Binding-site contacts:
Ligand atom O2B contacts residue ASN188 of chain 1.E at 2.7 Å (h-bond).
Ligand atom C2' contacts residue ARG305 of chain 1.E at 3.5 Å.
Ligand atom O31 contacts residue TYR159 of chain 1.E at 3.5 Å (h-bond).
Ligand atom N3 contacts residue VAL199 of chain 1.E at 3.5 Å.
Ligand atom C61 contacts residue ASP136 of chain 1.E at 3.3 Å.
Ligand atom N3 contacts residue ARG305 of chain 1.E at 3.2 Å (salt-bridge).
Ligand atom O2B contacts residue ARG227 of chain 1.E at 3.0 Å (salt-bridge).
Ligand atom O41 contacts residue TYR159 of chain 1.E at 2.8 Å (h-bond).
Ligand atom O2A contacts residue ARG305 of chain 1.E at 2.8 Å (salt-bridge).
Ligand atom N2 contacts residue ARG305 of chain 1.E at 3.2 Å (salt-bridge).
Ligand atom O21 contacts residue ARG194 of chain 1.E at 2.9 Å (salt-bridge).
Ligand atom O1B contacts residue VAL94 of chain 1.E at 3.5 Å.
Ligand atom N7 contacts residue GLY221 of chain 1.E at 3.0 Å (h-bond).
Ligand atom O31 contacts residue SER92 of chain 1.E at 2.7 Å (h-bond).
Ligand atom O3B contacts residue ARG305 of chain 1.E at 2.9 Å (salt-bridge).
Ligand atom O3B contacts residue VAL94 of chain 1.E at 2.8 Å.
Ligand atom N2 contacts residue VAL199 of chain 1.E at 3.5 Å (h-bond).
Ligand atom O2' contacts residue ARG305 of chain 1.E at 3.5 Å (salt-bridge).
Ligand atom C61 contacts residue THR135 of chain 1.E at 3.4 Å.
Ligand atom O6 contacts residue LYS202 of chain 1.E at 2.7 Å (salt-bridge).
Ligand atom C21 contacts residue PHE198 of chain 1.E at 3.5 Å (hydrophobic).
Ligand atom O41 contacts residue THR135 of chain 1.E at 2.7 Å (h-bond).
Ligand atom O3' contacts residue ALA225 of chain 1.E at 3.1 Å.
Ligand atom C3' contacts residue ARG227 of chain 1.E at 3.6 Å.
Ligand atom C4 contacts residue VAL199 of chain 1.E at 3.5 Å (hydrophobic).
Ligand atom C2 contacts residue ARG305 of chain 1.E at 3.5 Å.
Ligand atom O6A contacts residue PHE187 of chain 1.E at 3.3 Å.
Ligand atom O3' contacts residue GLU308 of chain 1.E at 2.9 Å (salt-bridge).
Ligand atom N2 contacts residue ASN197 of chain 1.E at 3.1 Å (h-bond).
Ligand atom C11 contacts residue ASN188 of chain 1.E at 3.5 Å.
Ligand atom O51 contacts residue ASN188 of chain 1.E at 2.8 Å (h-bond).
Ligand atom O1A contacts residue PHE198 of chain 1.E at 3.3 Å.
Ligand atom O3' contacts residue ARG227 of chain 1.E at 3.2 Å (salt-bridge).
Ligand atom O2' contacts residue GLU308 of chain 1.E at 2.9 Å (salt-bridge).
Ligand atom C8 contacts residue ASN222 of chain 1.E at 3.4 Å.
Ligand atom C31 contacts residue SER92 of chain 1.E at 3.5 Å.
Ligand atom O41 contacts residue NAP1 of chain 1.S at 3.3 Å (h-bond).
Ligand atom O6A contacts residue ASN188 of chain 1.E at 3.0 Å (h-bond).
Ligand atom O1A contacts residue VAL199 of chain 1.E at 2.8 Å (h-bond).
Ligand atom O5' contacts residue ARG305 of chain 1.E at 3.4 Å (salt-bridge).

Sequence of chain 1.E:
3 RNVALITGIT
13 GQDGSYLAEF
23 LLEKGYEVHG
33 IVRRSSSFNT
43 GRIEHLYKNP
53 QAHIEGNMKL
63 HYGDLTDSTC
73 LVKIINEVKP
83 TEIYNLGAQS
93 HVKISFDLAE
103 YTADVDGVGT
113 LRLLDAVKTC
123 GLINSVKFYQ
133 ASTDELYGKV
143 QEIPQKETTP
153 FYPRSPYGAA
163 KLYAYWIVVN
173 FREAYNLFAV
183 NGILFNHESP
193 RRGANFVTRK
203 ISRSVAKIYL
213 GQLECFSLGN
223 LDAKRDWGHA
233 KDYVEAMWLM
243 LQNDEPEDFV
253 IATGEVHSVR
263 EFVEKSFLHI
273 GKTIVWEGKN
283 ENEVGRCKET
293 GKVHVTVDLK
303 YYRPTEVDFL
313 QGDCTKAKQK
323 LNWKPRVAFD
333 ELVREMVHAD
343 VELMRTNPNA

A small-molecule ligand and the protein it binds are described below.
Small molecule (SMILES): Nc1nc2c(ncn2[C@@H]2O[C@H](CO[P](=O)(O)O[P](=O)(O)O[C@H]3O[C@H](CO)[C@@H](O)[C@H](O)[C@@H]3O)[C@@H](O)[C@H]2O)c(=O)[nH]1